Sequence of chain 1.A:
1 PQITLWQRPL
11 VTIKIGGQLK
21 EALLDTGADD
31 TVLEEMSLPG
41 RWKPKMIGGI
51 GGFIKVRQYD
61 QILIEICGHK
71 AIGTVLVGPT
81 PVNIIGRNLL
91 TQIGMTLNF

Sequence of chain 1.B:
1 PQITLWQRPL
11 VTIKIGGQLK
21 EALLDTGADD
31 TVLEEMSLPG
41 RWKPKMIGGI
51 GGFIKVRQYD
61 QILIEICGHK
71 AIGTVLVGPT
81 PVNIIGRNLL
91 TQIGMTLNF

Binding-site contacts:
Ligand atom C20 contacts residue ALA28 of chain 1.A at 3.5 Å (hydrophobic).
Ligand atom C25 contacts residue PRO81 of chain 1.B at 3.5 Å (hydrophobic).
Ligand atom C16 contacts residue GLY27 of chain 1.A at 3.4 Å.
Ligand atom C12 contacts residue PRO81 of chain 1.A at 3.6 Å (hydrophobic).
Ligand atom C7 contacts residue ASP25 of chain 1.B at 3.2 Å.
Ligand atom N1 contacts residue GLY27 of chain 1.B at 3.2 Å (h-bond).
Ligand atom C7 contacts residue ASP25 of chain 1.A at 3.4 Å.
Ligand atom O1 contacts residue ASP30 of chain 1.A at 3.2 Å (salt-bridge).
Ligand atom O contacts residue ASP30 of chain 1.B at 3.1 Å (salt-bridge).
Ligand atom O44 contacts residue GLY48 of chain 1.B at 3.4 Å.
Ligand atom C24 contacts residue ASP25 of chain 1.B at 3.7 Å.
Ligand atom O6 contacts residue ASP25 of chain 1.A at 2.5 Å (salt-bridge).
Ligand atom C14 contacts residue VAL82 of chain 1.A at 3.5 Å (hydrophobic).
Ligand atom O contacts residue ASP29 of chain 1.B at 3.3 Å (salt-bridge).
Ligand atom C23 contacts residue GLY48 of chain 1.A at 3.4 Å.
Ligand atom O6 contacts residue ASP25 of chain 1.B at 2.8 Å (salt-bridge).
Ligand atom C3 contacts residue ASP30 of chain 1.B at 3.6 Å.
Ligand atom O8 contacts residue GLY49 of chain 1.A at 3.1 Å.
Ligand atom C contacts residue GLY48 of chain 1.B at 3.1 Å.
Ligand atom C8 contacts residue ASP25 of chain 1.A at 3.5 Å.
Ligand atom C19 contacts residue ALA28 of chain 1.A at 3.5 Å (hydrophobic).
Ligand atom O44 contacts residue PHE53 of chain 1.B at 3.5 Å.
Ligand atom O8 contacts residue ILE50 of chain 1.B at 3.1 Å.
Ligand atom C13 contacts residue VAL82 of chain 1.A at 3.4 Å (hydrophobic).
Ligand atom C2 contacts residue ARG8 of chain 1.A at 3.6 Å.
Ligand atom C11 contacts residue GLY27 of chain 1.B at 3.3 Å.
Ligand atom O6 contacts residue GLY27 of chain 1.B at 3.4 Å.
Ligand atom O4 contacts residue ALA28 of chain 1.B at 3.5 Å.
Ligand atom C12 contacts residue GLY49 of chain 1.B at 3.5 Å.
Ligand atom C3 contacts residue ALA28 of chain 1.B at 3.5 Å (hydrophobic).
Ligand atom O7 contacts residue ILE84 of chain 1.A at 3.6 Å.
Ligand atom C20 contacts residue ASP30 of chain 1.A at 3.5 Å.
Ligand atom O7 contacts residue ILE50 of chain 1.B at 3.5 Å.
Ligand atom C41 contacts residue GLY48 of chain 1.B at 3.4 Å.
Ligand atom C27 contacts residue ASP29 of chain 1.B at 3.6 Å.
Ligand atom O9 contacts residue ASP29 of chain 1.B at 2.9 Å (salt-bridge).
Ligand atom C15 contacts residue ASP25 of chain 1.A at 3.3 Å.
Ligand atom O43 contacts residue PRO81 of chain 1.A at 3.3 Å.
Ligand atom C26 contacts residue ASP30 of chain 1.A at 3.6 Å.
Ligand atom C1 contacts residue GLY48 of chain 1.B at 2.9 Å.

The protein below binds the small molecule below.
Small molecule (SMILES): COc1ccc(S(=O)(=O)N(CC(C)C)C[C@@H](O)[C@H](Cc2ccc(OCP(=O)(O)O)cc2)NC(=O)O[C@H]2CO[C@H]3OCC[C@H]32)cc1